A small-molecule ligand and the protein it binds are described below.
Small molecule (SMILES): C=C(NCc1c(COP(=O)(O)O)cnc(C)c1O)C(=O)O

Sequence of chain 2.A:
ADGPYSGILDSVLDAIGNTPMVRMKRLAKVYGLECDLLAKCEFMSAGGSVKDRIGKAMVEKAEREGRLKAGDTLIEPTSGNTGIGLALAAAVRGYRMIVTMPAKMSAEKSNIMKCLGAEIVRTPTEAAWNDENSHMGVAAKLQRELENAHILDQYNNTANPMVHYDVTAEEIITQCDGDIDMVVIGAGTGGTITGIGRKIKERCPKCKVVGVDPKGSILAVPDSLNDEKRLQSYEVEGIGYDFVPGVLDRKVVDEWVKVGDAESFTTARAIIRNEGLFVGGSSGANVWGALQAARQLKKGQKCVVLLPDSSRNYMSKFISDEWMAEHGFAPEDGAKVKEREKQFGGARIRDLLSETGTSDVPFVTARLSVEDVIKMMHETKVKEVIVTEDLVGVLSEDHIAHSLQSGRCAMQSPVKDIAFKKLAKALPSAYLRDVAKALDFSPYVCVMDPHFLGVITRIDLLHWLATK

Binding-site contacts:
Ligand atom OP1 contacts residue GLY193 of chain 2.A at 3.2 Å (h-bond).
Ligand atom C2A contacts residue ASP314 of chain 2.A at 3.5 Å.
Ligand atom OP1 contacts residue THR197 of chain 2.A at 3.1 Å.
Ligand atom O contacts residue THR83 of chain 2.A at 2.9 Å (h-bond).
Ligand atom C6 contacts residue PRO313 of chain 2.A at 3.5 Å (hydrophobic).
Ligand atom CA contacts residue SER84 of chain 2.A at 3.0 Å.
Ligand atom OXT contacts residue SER84 of chain 2.A at 3.0 Å (h-bond).
Ligand atom C2 contacts residue SER287 of chain 2.A at 3.5 Å.
Ligand atom C2A contacts residue ASN86 of chain 2.A at 3.2 Å.
Ligand atom N1 contacts residue SER287 of chain 2.A at 2.9 Å (h-bond).
Ligand atom C5A contacts residue GLY193 of chain 2.A at 3.6 Å.
Ligand atom C5A contacts residue GLY243 of chain 2.A at 3.5 Å.
Ligand atom C contacts residue SER84 of chain 2.A at 3.1 Å.
Ligand atom C5 contacts residue GLY243 of chain 2.A at 3.2 Å.
Ligand atom C4 contacts residue GLY243 of chain 2.A at 3.1 Å.
Ligand atom C contacts residue GLN159 of chain 2.A at 3.2 Å.
Ligand atom OP3 contacts residue THR194 of chain 2.A at 3.3 Å (h-bond).
Ligand atom OP1 contacts residue GLY195 of chain 2.A at 3.0 Å (h-bond).
Ligand atom OP2 contacts residue THR194 of chain 2.A at 2.5 Å (h-bond).
Ligand atom O contacts residue THR87 of chain 2.A at 2.9 Å (h-bond).
Ligand atom OP3 contacts residue LYS56 of chain 2.A at 2.5 Å (salt-bridge).
Ligand atom N contacts residue SER84 of chain 2.A at 3.5 Å (h-bond).
Ligand atom C4A contacts residue GLY243 of chain 2.A at 3.3 Å.
Ligand atom OP2 contacts residue GLY193 of chain 2.A at 3.4 Å.
Ligand atom C2A contacts residue SER287 of chain 2.A at 3.3 Å.
Ligand atom OXT contacts residue GLN159 of chain 2.A at 2.4 Å (h-bond).
Ligand atom CB contacts residue SER84 of chain 2.A at 3.3 Å.
Ligand atom C contacts residue THR83 of chain 2.A at 3.2 Å.
Ligand atom P contacts residue LYS56 of chain 2.A at 3.4 Å.
Ligand atom OP2 contacts residue LYS56 of chain 2.A at 3.4 Å (salt-bridge).
Ligand atom N1 contacts residue PRO313 of chain 2.A at 3.2 Å.
Ligand atom P contacts residue THR194 of chain 2.A at 3.3 Å.
Ligand atom C3 contacts residue GLY243 of chain 2.A at 3.3 Å.
Ligand atom C2 contacts residue GLY243 of chain 2.A at 3.5 Å.
Ligand atom CB contacts residue TYR246 of chain 2.A at 3.2 Å (hydrophobic).
Ligand atom O3A contacts residue ASN86 of chain 2.A at 3.0 Å (h-bond).
Ligand atom OP1 contacts residue GLY196 of chain 2.A at 3.6 Å (h-bond).
Ligand atom P contacts residue THR197 of chain 2.A at 3.6 Å.
Ligand atom OP3 contacts residue THR197 of chain 2.A at 3.4 Å (h-bond).
Ligand atom OXT contacts residue THR83 of chain 2.A at 2.8 Å (h-bond).